This protein binds this small molecule.
Small molecule (SMILES): Nc1ncnc2c1ncn2[C@@H]1O[C@H](CO[P](=O)(O)O[P](=O)(O)CP(=O)(O)O)[C@@H](O)[C@H]1O

Sequence of chain 1.A:
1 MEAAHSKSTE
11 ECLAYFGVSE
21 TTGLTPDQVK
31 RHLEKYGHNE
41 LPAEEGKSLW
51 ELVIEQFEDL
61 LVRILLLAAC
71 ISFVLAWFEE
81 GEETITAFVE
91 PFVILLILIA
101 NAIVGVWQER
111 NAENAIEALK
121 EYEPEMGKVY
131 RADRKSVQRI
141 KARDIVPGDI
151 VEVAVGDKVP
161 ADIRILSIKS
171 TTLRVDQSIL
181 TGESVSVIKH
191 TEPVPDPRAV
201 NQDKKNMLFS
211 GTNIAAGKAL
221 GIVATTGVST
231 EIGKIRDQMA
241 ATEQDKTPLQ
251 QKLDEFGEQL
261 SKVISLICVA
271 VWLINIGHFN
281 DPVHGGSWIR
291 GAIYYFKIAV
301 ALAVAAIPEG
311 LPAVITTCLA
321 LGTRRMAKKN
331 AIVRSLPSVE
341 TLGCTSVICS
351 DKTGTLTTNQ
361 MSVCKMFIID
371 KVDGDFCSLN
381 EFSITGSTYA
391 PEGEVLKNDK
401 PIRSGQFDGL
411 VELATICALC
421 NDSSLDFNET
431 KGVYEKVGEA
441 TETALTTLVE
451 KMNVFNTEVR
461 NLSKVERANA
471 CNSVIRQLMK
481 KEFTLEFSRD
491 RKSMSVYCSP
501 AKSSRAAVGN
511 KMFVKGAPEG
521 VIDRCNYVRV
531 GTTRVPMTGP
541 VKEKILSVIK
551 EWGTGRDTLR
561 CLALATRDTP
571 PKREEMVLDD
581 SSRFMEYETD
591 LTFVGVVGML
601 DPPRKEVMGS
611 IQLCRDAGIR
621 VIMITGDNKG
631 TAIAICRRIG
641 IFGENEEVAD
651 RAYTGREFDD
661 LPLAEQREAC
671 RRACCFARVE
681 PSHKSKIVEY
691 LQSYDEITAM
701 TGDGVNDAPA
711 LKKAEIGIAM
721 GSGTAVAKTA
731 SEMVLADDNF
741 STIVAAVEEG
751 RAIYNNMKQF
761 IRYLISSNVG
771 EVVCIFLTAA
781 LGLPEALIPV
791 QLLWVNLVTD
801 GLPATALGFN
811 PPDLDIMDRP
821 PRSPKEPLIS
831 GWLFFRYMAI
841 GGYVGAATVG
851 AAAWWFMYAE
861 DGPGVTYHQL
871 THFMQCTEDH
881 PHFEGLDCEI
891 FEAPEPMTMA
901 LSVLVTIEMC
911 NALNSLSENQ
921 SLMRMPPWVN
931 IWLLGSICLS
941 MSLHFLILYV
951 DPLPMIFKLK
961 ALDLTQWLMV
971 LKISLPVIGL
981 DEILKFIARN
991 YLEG

Binding-site contacts:
Ligand atom O3' contacts residue ARG678 of chain 1.A at 2.9 Å (salt-bridge).
Ligand atom PG contacts residue THR353 of chain 1.A at 3.3 Å.
Ligand atom PG contacts residue THR625 of chain 1.A at 3.4 Å.
Ligand atom O1G contacts residue THR625 of chain 1.A at 2.4 Å (h-bond).
Ligand atom O2' contacts residue LEU562 of chain 1.A at 3.5 Å.
Ligand atom O1A contacts residue ARG489 of chain 1.A at 2.8 Å (salt-bridge).
Ligand atom N1 contacts residue LYS515 of chain 1.A at 2.9 Å (salt-bridge).
Ligand atom C2 contacts residue LYS515 of chain 1.A at 3.1 Å.
Ligand atom O2G contacts residue LYS684 of chain 1.A at 3.2 Å (salt-bridge).
Ligand atom O2G contacts residue ASP351 of chain 1.A at 3.2 Å (salt-bridge).
Ligand atom C8 contacts residue PHE487 of chain 1.A at 3.4 Å (hydrophobic).
Ligand atom C4 contacts residue PHE487 of chain 1.A at 3.0 Å (hydrophobic).
Ligand atom O2B contacts residue ARG560 of chain 1.A at 2.7 Å (salt-bridge).
Ligand atom O2A contacts residue ARG489 of chain 1.A at 3.3 Å.
Ligand atom N9 contacts residue PHE487 of chain 1.A at 3.2 Å.
Ligand atom O3G contacts residue ASP351 of chain 1.A at 2.2 Å (salt-bridge).
Ligand atom O3G contacts residue THR353 of chain 1.A at 3.4 Å (h-bond).
Ligand atom O2G contacts residue ASN706 of chain 1.A at 3.3 Å (h-bond).
Ligand atom N3 contacts residue PHE487 of chain 1.A at 3.4 Å.
Ligand atom C6 contacts residue PHE487 of chain 1.A at 3.5 Å (hydrophobic).
Ligand atom O1G contacts residue THR353 of chain 1.A at 2.4 Å (h-bond).
Ligand atom O3' contacts residue ASP627 of chain 1.A at 3.5 Å.
Ligand atom O4' contacts residue PHE487 of chain 1.A at 3.2 Å.
Ligand atom C5 contacts residue PHE487 of chain 1.A at 3.3 Å (hydrophobic).
Ligand atom N3 contacts residue GLY516 of chain 1.A at 3.3 Å.
Ligand atom N6 contacts residue GLU442 of chain 1.A at 3.5 Å (salt-bridge).
Ligand atom PB contacts residue ARG560 of chain 1.A at 2.9 Å.
Ligand atom O2G contacts residue GLY626 of chain 1.A at 2.7 Å (h-bond).
Ligand atom O3G contacts residue CA1 of chain 1.B at 2.4 Å.
Ligand atom N1 contacts residue MET494 of chain 1.A at 3.4 Å.
Ligand atom O3' contacts residue ARG560 of chain 1.A at 3.4 Å (salt-bridge).
Ligand atom O3A contacts residue GLY626 of chain 1.A at 3.4 Å.
Ligand atom O5' contacts residue PHE487 of chain 1.A at 3.4 Å.
Ligand atom O2' contacts residue ALA517 of chain 1.A at 3.3 Å.
Ligand atom O1B contacts residue GLY626 of chain 1.A at 3.3 Å.
Ligand atom O1G contacts residue LYS352 of chain 1.A at 3.5 Å.
Ligand atom PG contacts residue ASP351 of chain 1.A at 3.2 Å.
Ligand atom O2G contacts residue THR625 of chain 1.A at 3.1 Å.
Ligand atom O1B contacts residue ASP627 of chain 1.A at 2.9 Å (salt-bridge).
Ligand atom O1B contacts residue ARG560 of chain 1.A at 2.4 Å (salt-bridge).